Binding-site contacts:
Ligand atom O7 contacts residue ASN61 of chain 1.A at 4.0 Å.
Ligand atom C3 contacts residue ASN61 of chain 1.A at 3.8 Å.
Ligand atom O5 contacts residue ASN61 of chain 1.A at 2.4 Å (h-bond).
Ligand atom C1 contacts residue TYR28 of chain 1.A at 3.7 Å (hydrophobic).
Ligand atom N2 contacts residue ASN61 of chain 1.A at 2.9 Å (h-bond).
Ligand atom C1 contacts residue ASN61 of chain 1.A at 1.4 Å.
Ligand atom O5 contacts residue TYR28 of chain 1.A at 3.5 Å.
Ligand atom C6 contacts residue TYR28 of chain 1.A at 3.4 Å (hydrophobic).
Ligand atom C5 contacts residue TYR28 of chain 1.A at 3.6 Å (hydrophobic).
Ligand atom C7 contacts residue ASN61 of chain 1.A at 3.7 Å.
Ligand atom C2 contacts residue ASN61 of chain 1.A at 2.5 Å.
Ligand atom C8 contacts residue ASN61 of chain 1.A at 4.2 Å.
Ligand atom C5 contacts residue ASN61 of chain 1.A at 3.7 Å.
Ligand atom O6 contacts residue TYR28 of chain 1.A at 3.5 Å (h-bond).
Ligand atom C4 contacts residue ASN61 of chain 1.A at 4.2 Å.

A small-molecule ligand and the protein it binds are described below.
Small molecule (SMILES): CC(=O)N[C@@H]1[C@@H](O)[C@H](O)[C@@H](CO)O[C@H]1O

Sequence of chain 1.A:
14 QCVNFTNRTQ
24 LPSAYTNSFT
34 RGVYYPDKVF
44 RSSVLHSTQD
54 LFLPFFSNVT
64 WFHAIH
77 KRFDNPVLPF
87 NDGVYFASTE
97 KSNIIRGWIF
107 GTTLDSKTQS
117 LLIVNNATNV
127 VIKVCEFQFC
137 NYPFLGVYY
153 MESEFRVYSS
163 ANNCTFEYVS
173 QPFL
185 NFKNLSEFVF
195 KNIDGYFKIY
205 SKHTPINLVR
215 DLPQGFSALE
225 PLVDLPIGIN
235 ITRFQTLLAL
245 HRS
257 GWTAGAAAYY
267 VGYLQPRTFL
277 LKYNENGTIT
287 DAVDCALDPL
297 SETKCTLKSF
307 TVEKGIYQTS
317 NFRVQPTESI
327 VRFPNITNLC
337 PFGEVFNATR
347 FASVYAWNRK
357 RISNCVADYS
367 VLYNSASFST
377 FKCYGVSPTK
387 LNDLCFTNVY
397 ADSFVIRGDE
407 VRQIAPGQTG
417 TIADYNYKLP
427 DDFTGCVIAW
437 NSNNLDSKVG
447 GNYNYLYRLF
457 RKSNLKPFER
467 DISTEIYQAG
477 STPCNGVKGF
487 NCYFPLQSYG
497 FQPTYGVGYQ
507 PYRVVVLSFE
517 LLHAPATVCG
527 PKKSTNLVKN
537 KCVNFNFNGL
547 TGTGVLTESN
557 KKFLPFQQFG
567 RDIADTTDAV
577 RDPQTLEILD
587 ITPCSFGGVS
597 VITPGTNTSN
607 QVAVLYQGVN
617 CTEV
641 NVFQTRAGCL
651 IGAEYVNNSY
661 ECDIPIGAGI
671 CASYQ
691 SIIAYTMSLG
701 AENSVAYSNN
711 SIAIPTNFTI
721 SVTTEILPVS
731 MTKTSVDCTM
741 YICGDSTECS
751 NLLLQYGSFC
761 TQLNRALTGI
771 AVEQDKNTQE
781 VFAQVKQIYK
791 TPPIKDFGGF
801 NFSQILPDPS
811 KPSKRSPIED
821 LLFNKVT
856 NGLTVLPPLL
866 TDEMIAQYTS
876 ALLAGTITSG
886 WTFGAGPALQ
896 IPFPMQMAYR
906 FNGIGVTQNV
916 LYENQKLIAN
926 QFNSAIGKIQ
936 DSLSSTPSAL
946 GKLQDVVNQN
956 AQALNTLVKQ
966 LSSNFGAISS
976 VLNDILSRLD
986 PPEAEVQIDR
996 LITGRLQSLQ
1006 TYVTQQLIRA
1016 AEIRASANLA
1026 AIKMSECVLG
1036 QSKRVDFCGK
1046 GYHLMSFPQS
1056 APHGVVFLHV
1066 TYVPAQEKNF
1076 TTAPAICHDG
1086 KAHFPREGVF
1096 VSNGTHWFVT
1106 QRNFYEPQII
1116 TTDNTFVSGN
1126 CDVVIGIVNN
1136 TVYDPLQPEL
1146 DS